The protein below binds the small molecule below.
Small molecule (SMILES): N[C@@H](CCC(=O)O)C(=O)O

Binding-site contacts:
Ligand atom OXT contacts residue SER142 of chain 1.A at 4.0 Å.
Ligand atom OXT contacts residue LEU90 of chain 1.A at 3.6 Å.
Ligand atom OXT contacts residue PRO89 of chain 1.A at 3.7 Å.
Ligand atom C contacts residue ARG96 of chain 1.A at 3.5 Å.
Ligand atom O contacts residue ARG96 of chain 1.A at 2.8 Å (salt-bridge).
Ligand atom CB contacts residue GLU193 of chain 1.A at 4.0 Å.
Ligand atom CG contacts residue LEU138 of chain 1.A at 3.8 Å (hydrophobic).
Ligand atom CB contacts residue LEU138 of chain 1.A at 4.1 Å (hydrophobic).
Ligand atom OXT contacts residue TYR61 of chain 1.A at 3.6 Å.
Ligand atom OE2 contacts residue LEU138 of chain 1.A at 4.2 Å.
Ligand atom CD contacts residue LEU138 of chain 1.A at 4.0 Å (hydrophobic).
Ligand atom N contacts residue GLU193 of chain 1.A at 2.6 Å (salt-bridge).
Ligand atom N contacts residue SER142 of chain 1.A at 4.2 Å.
Ligand atom N contacts residue PRO89 of chain 1.A at 2.8 Å (h-bond).
Ligand atom CA contacts residue GLU193 of chain 1.A at 3.3 Å.
Ligand atom O contacts residue SER142 of chain 1.A at 2.8 Å (h-bond).
Ligand atom OXT contacts residue THR91 of chain 1.A at 2.9 Å (h-bond).
Ligand atom N contacts residue THR91 of chain 1.A at 3.0 Å (h-bond).
Ligand atom O contacts residue TYR61 of chain 1.A at 3.4 Å.
Ligand atom CA contacts residue SER142 of chain 1.A at 3.3 Å.
Ligand atom N contacts residue TYR220 of chain 1.A at 3.6 Å.
Ligand atom CA contacts residue THR91 of chain 1.A at 3.5 Å.
Ligand atom OE2 contacts residue THR143 of chain 1.A at 3.1 Å (h-bond).
Ligand atom O contacts residue GLY141 of chain 1.A at 3.2 Å.
Ligand atom OE1 contacts residue THR143 of chain 1.A at 2.6 Å (h-bond).
Ligand atom CB contacts residue TYR61 of chain 1.A at 3.5 Å (hydrophobic).
Ligand atom OE2 contacts residue SER142 of chain 1.A at 3.3 Å (h-bond).
Ligand atom CD contacts residue THR143 of chain 1.A at 3.2 Å.
Ligand atom OE2 contacts residue GLY141 of chain 1.A at 3.7 Å.
Ligand atom CA contacts residue PRO89 of chain 1.A at 4.0 Å (hydrophobic).
Ligand atom CA contacts residue TYR61 of chain 1.A at 4.1 Å (hydrophobic).
Ligand atom C contacts residue PRO89 of chain 1.A at 4.3 Å (hydrophobic).
Ligand atom C contacts residue SER142 of chain 1.A at 3.4 Å.
Ligand atom CD contacts residue GLU193 of chain 1.A at 3.9 Å.
Ligand atom C contacts residue THR91 of chain 1.A at 3.7 Å.
Ligand atom CG contacts residue GLU193 of chain 1.A at 3.5 Å.
Ligand atom OE1 contacts residue GLU193 of chain 1.A at 3.7 Å.
Ligand atom C contacts residue TYR61 of chain 1.A at 3.7 Å (hydrophobic).
Ligand atom OXT contacts residue ARG96 of chain 1.A at 2.8 Å (salt-bridge).
Ligand atom N contacts residue TYR61 of chain 1.A at 4.1 Å.

Sequence of chain 1.A:
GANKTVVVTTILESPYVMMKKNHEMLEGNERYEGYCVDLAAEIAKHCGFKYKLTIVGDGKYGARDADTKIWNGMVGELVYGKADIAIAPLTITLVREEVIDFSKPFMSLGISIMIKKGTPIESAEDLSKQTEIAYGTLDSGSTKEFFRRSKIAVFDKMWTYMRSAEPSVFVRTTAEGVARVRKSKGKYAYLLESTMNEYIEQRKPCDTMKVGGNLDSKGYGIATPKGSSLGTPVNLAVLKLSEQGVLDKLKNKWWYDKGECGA